The protein below binds the small molecule below.
Small molecule (SMILES): O=P(O)(O)OC[C@H](O)[C@@H](O)c1cnc[nH]1

Sequence of chain 1.V:
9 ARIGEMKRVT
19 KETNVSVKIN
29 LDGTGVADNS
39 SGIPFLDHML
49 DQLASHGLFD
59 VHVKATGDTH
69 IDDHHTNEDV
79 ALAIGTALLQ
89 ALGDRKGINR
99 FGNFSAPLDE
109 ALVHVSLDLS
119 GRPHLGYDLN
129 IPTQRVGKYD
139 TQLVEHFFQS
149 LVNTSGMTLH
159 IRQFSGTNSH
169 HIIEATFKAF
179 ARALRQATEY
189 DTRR

Sequence of chain 1.R:
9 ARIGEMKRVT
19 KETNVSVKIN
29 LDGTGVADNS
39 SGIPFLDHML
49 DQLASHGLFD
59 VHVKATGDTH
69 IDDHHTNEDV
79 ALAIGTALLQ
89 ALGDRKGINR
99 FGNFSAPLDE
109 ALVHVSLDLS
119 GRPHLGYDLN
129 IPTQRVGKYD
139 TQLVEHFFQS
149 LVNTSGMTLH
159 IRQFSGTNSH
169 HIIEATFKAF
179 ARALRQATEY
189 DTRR

Binding-site contacts:
Ligand atom C1 contacts residue ARG120 of chain 1.B at 4.2 Å.
Ligand atom O1 contacts residue HIS46 of chain 1.V at 4.0 Å.
Ligand atom O1 contacts residue GLU20 of chain 1.R at 3.9 Å.
Ligand atom O5 contacts residue LYS176 of chain 1.V at 3.5 Å (salt-bridge).
Ligand atom C4 contacts residue MN1 of chain 1.NC at 3.2 Å.
Ligand atom O5 contacts residue ARG98 of chain 1.B at 3.7 Å.
Ligand atom O4 contacts residue ARG98 of chain 1.B at 3.4 Å (salt-bridge).
Ligand atom N3 contacts residue MN1 of chain 1.DC at 2.6 Å.
Ligand atom O1 contacts residue MN1 of chain 1.NC at 3.1 Å.
Ligand atom C6 contacts residue HIS72 of chain 1.R at 3.7 Å.
Ligand atom N3 contacts residue HIS169 of chain 1.V at 3.6 Å.
Ligand atom C4 contacts residue HIS73 of chain 1.R at 3.5 Å.
Ligand atom C6 contacts residue HIS168 of chain 1.V at 3.7 Å.
Ligand atom C3 contacts residue GLU20 of chain 1.R at 3.6 Å.
Ligand atom P6 contacts residue ARG98 of chain 1.B at 4.0 Å.
Ligand atom O1 contacts residue GLU172 of chain 1.V at 3.0 Å (salt-bridge).
Ligand atom N3 contacts residue GLU76 of chain 1.R at 3.6 Å.
Ligand atom C3 contacts residue HIS73 of chain 1.R at 3.5 Å.
Ligand atom O4 contacts residue ARG120 of chain 1.B at 3.4 Å (salt-bridge).
Ligand atom C2 contacts residue GLU20 of chain 1.R at 3.7 Å.
Ligand atom O1 contacts residue HIS73 of chain 1.R at 3.9 Å.
Ligand atom C6 contacts residue HIS169 of chain 1.V at 3.7 Å.
Ligand atom C6 contacts residue GLU172 of chain 1.V at 3.8 Å.
Ligand atom P6 contacts residue LYS176 of chain 1.V at 4.3 Å.
Ligand atom O5 contacts residue HIS54 of chain 1.V at 4.2 Å.
Ligand atom C6 contacts residue HIS73 of chain 1.R at 4.2 Å.
Ligand atom N1 contacts residue MN1 of chain 1.NC at 2.4 Å.
Ligand atom N1 contacts residue HIS73 of chain 1.R at 3.4 Å (h-bond).
Ligand atom C5 contacts residue MN1 of chain 1.DC at 3.5 Å.
Ligand atom N3 contacts residue HIS72 of chain 1.R at 3.6 Å (h-bond).
Ligand atom C3 contacts residue GLU172 of chain 1.V at 4.0 Å.
Ligand atom C5 contacts residue HIS73 of chain 1.R at 4.2 Å.
Ligand atom O2 contacts residue GLU20 of chain 1.R at 3.9 Å.
Ligand atom C3 contacts residue MN1 of chain 1.NC at 3.5 Å.
Ligand atom C4 contacts residue GLU172 of chain 1.V at 3.9 Å.
Ligand atom C6 contacts residue MN1 of chain 1.DC at 3.4 Å.
Ligand atom C5 contacts residue GLU76 of chain 1.R at 3.8 Å.
Ligand atom N1 contacts residue GLU172 of chain 1.V at 3.1 Å (salt-bridge).
Ligand atom N1 contacts residue HIS168 of chain 1.V at 3.6 Å.
Ligand atom C6 contacts residue MN1 of chain 1.NC at 3.4 Å.

Sequence of chain 1.B:
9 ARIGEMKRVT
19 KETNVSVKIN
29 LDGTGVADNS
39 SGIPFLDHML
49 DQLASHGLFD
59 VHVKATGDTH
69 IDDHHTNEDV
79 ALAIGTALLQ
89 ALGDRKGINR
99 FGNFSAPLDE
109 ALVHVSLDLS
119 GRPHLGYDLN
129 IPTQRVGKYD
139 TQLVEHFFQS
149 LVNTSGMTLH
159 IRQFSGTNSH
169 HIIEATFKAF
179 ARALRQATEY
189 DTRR